Sequence of chain 2.A:
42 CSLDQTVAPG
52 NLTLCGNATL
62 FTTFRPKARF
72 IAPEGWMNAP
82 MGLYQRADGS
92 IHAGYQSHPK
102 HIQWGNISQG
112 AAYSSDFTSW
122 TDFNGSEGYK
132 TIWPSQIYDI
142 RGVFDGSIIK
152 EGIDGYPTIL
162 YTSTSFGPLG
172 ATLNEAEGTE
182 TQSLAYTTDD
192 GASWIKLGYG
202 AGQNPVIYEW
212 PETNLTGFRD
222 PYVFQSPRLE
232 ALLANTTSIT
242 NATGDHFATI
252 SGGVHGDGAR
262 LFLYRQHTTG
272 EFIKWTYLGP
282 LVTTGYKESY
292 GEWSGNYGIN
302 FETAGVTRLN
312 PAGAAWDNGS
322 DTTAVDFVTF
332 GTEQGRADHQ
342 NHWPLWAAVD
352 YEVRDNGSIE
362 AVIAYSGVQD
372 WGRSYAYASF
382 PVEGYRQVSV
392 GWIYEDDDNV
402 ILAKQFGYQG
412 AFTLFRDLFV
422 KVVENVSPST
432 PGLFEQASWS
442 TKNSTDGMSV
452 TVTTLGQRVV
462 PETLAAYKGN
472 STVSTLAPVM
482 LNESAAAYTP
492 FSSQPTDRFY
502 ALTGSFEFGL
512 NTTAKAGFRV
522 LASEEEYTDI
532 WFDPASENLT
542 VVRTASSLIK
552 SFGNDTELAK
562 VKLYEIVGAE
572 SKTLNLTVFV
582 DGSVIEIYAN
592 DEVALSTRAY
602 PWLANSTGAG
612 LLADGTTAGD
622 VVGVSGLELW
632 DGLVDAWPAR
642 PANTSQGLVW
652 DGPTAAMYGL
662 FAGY

The small molecule below binds the protein below.
Small molecule (SMILES): O=C(O[C@@H]1Cc2c(O)cc(O)cc2O[C@@H]1c1cc(O)c(O)c(O)c1)c1cc(O)c(O)c(O)c1

Binding-site contacts:
Ligand atom C26 contacts residue SER646 of chain 2.A at 3.8 Å.
Ligand atom C43 contacts residue ARG641 of chain 2.A at 4.1 Å.
Ligand atom C46 contacts residue PRO642 of chain 2.A at 4.0 Å (hydrophobic).
Ligand atom C41 contacts residue PRO642 of chain 2.A at 3.7 Å (hydrophobic).
Ligand atom C20 contacts residue PRO642 of chain 2.A at 3.9 Å (hydrophobic).
Ligand atom O03 contacts residue ASN644 of chain 2.A at 4.1 Å.
Ligand atom O50 contacts residue PRO642 of chain 2.A at 4.4 Å.
Ligand atom O44 contacts residue ARG641 of chain 2.A at 3.9 Å.
Ligand atom C26 contacts residue ASN644 of chain 2.A at 4.4 Å.
Ligand atom O02 contacts residue THR645 of chain 2.A at 2.7 Å (h-bond).
Ligand atom C24 contacts residue GLN647 of chain 2.A at 3.9 Å.
Ligand atom C24 contacts residue THR645 of chain 2.A at 3.3 Å.
Ligand atom O44 contacts residue ALA640 of chain 2.A at 2.8 Å (h-bond).
Ligand atom C21 contacts residue THR645 of chain 2.A at 3.7 Å.
Ligand atom C43 contacts residue PRO642 of chain 2.A at 3.8 Å (hydrophobic).
Ligand atom C26 contacts residue GLN647 of chain 2.A at 4.0 Å.
Ligand atom O02 contacts residue PRO74 of chain 2.A at 4.1 Å.
Ligand atom C49 contacts residue PRO642 of chain 2.A at 3.8 Å (hydrophobic).
Ligand atom O44 contacts residue PRO639 of chain 2.A at 3.7 Å.
Ligand atom O03 contacts residue SER646 of chain 2.A at 4.0 Å.
Ligand atom C36 contacts residue PRO642 of chain 2.A at 4.1 Å (hydrophobic).
Ligand atom C38 contacts residue PRO642 of chain 2.A at 3.8 Å (hydrophobic).
Ligand atom C31 contacts residue PRO642 of chain 2.A at 3.8 Å (hydrophobic).
Ligand atom C4 contacts residue ALA640 of chain 2.A at 3.5 Å (hydrophobic).
Ligand atom O35 contacts residue PRO642 of chain 2.A at 3.5 Å.
Ligand atom O44 contacts residue PRO642 of chain 2.A at 4.0 Å.
Ligand atom C33 contacts residue PRO642 of chain 2.A at 4.2 Å (hydrophobic).
Ligand atom O02 contacts residue GLN647 of chain 2.A at 3.1 Å (h-bond).
Ligand atom C26 contacts residue THR645 of chain 2.A at 3.3 Å.
Ligand atom O1 contacts residue ALA640 of chain 2.A at 2.6 Å (h-bond).
Ligand atom C01 contacts residue PRO642 of chain 2.A at 3.8 Å (hydrophobic).
Ligand atom C3 contacts residue ALA640 of chain 2.A at 3.5 Å (hydrophobic).
Ligand atom C43 contacts residue ALA640 of chain 2.A at 3.5 Å (hydrophobic).
Ligand atom C20 contacts residue THR645 of chain 2.A at 4.2 Å.
Ligand atom C29 contacts residue SER646 of chain 2.A at 4.4 Å.
Ligand atom C39 contacts residue PRO642 of chain 2.A at 3.6 Å (hydrophobic).
Ligand atom C41 contacts residue ALA640 of chain 2.A at 3.6 Å (hydrophobic).
Ligand atom O01 contacts residue PRO642 of chain 2.A at 3.7 Å.
Ligand atom C29 contacts residue ASN644 of chain 2.A at 4.2 Å.
Ligand atom C29 contacts residue THR645 of chain 2.A at 4.3 Å.